Sequence of chain 40.F:
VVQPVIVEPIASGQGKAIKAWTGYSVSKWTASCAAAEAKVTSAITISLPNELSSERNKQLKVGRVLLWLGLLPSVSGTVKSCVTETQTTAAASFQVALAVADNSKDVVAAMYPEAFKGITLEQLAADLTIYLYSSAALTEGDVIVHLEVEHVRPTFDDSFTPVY

Binding-site contacts:
Ligand atom C6 contacts residue TRP47 of chain 40.F at 3.7 Å (hydrophobic).
Ligand atom C2' contacts residue LYS143 of chain 40.F at 3.7 Å.
Ligand atom C1' contacts residue LYS143 of chain 40.F at 3.2 Å.
Ligand atom O2' contacts residue LYS143 of chain 40.F at 3.8 Å.
Ligand atom N1 contacts residue TRP47 of chain 40.F at 3.7 Å.
Ligand atom O4' contacts residue LYS143 of chain 40.F at 4.4 Å.
Ligand atom O3' contacts residue GLU140 of chain 40.F at 4.4 Å.
Ligand atom C4' contacts residue GLU140 of chain 40.F at 3.4 Å.
Ligand atom C1' contacts residue TRP47 of chain 40.F at 3.7 Å (hydrophobic).
Ligand atom O4' contacts residue TRP47 of chain 40.F at 3.4 Å.
Ligand atom C2' contacts residue GLU140 of chain 40.F at 3.0 Å.
Ligand atom C4 contacts residue TRP47 of chain 40.F at 3.3 Å (hydrophobic).
Ligand atom N3 contacts residue TRP47 of chain 40.F at 3.4 Å.
Ligand atom C8 contacts residue TRP47 of chain 40.F at 3.6 Å (hydrophobic).
Ligand atom O4' contacts residue LYS143 of chain 40.F at 4.2 Å.
Ligand atom N6 contacts residue TRP47 of chain 40.F at 4.2 Å.
Ligand atom O4' contacts residue GLU140 of chain 40.F at 3.0 Å (salt-bridge).
Ligand atom N9 contacts residue TRP47 of chain 40.F at 3.3 Å.
Ligand atom C2 contacts residue TRP47 of chain 40.F at 3.4 Å (hydrophobic).
Ligand atom C8 contacts residue LYS143 of chain 40.F at 2.7 Å.
Ligand atom O2' contacts residue GLU140 of chain 40.F at 2.3 Å (salt-bridge).
Ligand atom C5 contacts residue TRP47 of chain 40.F at 3.8 Å (hydrophobic).
Ligand atom N9 contacts residue GLU140 of chain 40.F at 4.1 Å.
Ligand atom N7 contacts residue LYS143 of chain 40.F at 3.8 Å.
Ligand atom N9 contacts residue LYS143 of chain 40.F at 3.2 Å (salt-bridge).
Ligand atom C3' contacts residue GLU140 of chain 40.F at 3.8 Å.
Ligand atom C1' contacts residue GLU140 of chain 40.F at 2.7 Å.
Ligand atom N7 contacts residue TRP47 of chain 40.F at 3.6 Å.
Ligand atom C5' contacts residue ARG90 of chain 40.F at 4.3 Å.

This protein binds this small molecule.
Small molecule (SMILES): Nc1ncnc2c1ncn2[C@@H]1O[C@H]([C@@H]2O[C@@H]3[C@H](O[P](=O)(O)O2)[C@@H](CO[P](=O)(O)O[C@H]2[C@@H](O)[C@H](n4cnc5c(N)ncnc54)O[C@@H]2COP(=O)=O)O[C@H]3n2ccc(=O)[nH]c2=O)[C@@H](O[P](=O)(O)OC[C@H]2O[C@@H](n3ccc(=O)[nH]c3=O)[C@H](O)[C@@H]2O)[C@H]1O